Binding-site contacts:
Ligand atom C7 contacts residue ASN771 of chain 1.C at 3.7 Å.
Ligand atom C5 contacts residue ASN771 of chain 1.C at 3.7 Å.
Ligand atom O5 contacts residue ASN771 of chain 1.C at 2.4 Å (h-bond).
Ligand atom N2 contacts residue ASN771 of chain 1.C at 3.3 Å (h-bond).
Ligand atom O7 contacts residue ASN771 of chain 1.C at 4.1 Å.
Ligand atom O3 contacts residue ASN771 of chain 1.C at 3.9 Å.
Ligand atom O5 contacts residue LEU774 of chain 1.C at 4.2 Å.
Ligand atom C2 contacts residue ASN771 of chain 1.C at 2.5 Å.
Ligand atom O6 contacts residue LEU774 of chain 1.C at 4.0 Å.
Ligand atom C8 contacts residue ASN771 of chain 1.C at 3.5 Å.
Ligand atom C4 contacts residue ASN771 of chain 1.C at 4.3 Å.
Ligand atom C3 contacts residue ASN771 of chain 1.C at 3.7 Å.
Ligand atom C1 contacts residue ASN771 of chain 1.C at 1.4 Å.

A small-molecule ligand and the protein it binds are described below.
Small molecule (SMILES): CC(=O)N[C@H]1[C@H](O[C@H]2[C@H](O)[C@@H](NC(C)=O)CO[C@@H]2CO)O[C@H](CO)[C@@H](O)[C@@H]1O

Sequence of chain 1.C:
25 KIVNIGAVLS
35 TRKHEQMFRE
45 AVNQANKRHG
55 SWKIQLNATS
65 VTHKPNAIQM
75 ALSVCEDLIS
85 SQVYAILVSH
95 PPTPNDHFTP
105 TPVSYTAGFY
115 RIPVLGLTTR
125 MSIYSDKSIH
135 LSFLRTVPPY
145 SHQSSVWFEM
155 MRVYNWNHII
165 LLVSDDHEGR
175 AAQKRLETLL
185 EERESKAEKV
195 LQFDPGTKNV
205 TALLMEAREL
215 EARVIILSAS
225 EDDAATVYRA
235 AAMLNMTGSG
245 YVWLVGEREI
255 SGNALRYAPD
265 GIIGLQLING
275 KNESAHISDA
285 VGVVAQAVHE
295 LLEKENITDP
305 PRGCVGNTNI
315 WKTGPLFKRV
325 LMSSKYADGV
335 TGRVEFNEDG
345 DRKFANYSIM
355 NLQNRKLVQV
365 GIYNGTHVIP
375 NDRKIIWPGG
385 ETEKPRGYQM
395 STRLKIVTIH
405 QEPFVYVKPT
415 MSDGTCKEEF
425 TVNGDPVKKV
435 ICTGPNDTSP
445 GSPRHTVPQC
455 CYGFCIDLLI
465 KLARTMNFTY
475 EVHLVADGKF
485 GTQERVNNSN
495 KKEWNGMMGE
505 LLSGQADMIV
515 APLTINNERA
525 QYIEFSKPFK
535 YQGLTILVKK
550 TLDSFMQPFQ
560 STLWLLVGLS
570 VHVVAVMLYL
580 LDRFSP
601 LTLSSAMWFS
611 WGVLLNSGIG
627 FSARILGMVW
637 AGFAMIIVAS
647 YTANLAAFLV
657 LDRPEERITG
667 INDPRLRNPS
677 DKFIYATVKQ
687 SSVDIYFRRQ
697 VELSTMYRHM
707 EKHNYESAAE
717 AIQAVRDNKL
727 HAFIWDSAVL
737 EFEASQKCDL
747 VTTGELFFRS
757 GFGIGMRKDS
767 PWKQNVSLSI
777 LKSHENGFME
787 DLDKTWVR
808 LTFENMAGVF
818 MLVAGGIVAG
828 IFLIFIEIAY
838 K